Sequence of chain 1.E:
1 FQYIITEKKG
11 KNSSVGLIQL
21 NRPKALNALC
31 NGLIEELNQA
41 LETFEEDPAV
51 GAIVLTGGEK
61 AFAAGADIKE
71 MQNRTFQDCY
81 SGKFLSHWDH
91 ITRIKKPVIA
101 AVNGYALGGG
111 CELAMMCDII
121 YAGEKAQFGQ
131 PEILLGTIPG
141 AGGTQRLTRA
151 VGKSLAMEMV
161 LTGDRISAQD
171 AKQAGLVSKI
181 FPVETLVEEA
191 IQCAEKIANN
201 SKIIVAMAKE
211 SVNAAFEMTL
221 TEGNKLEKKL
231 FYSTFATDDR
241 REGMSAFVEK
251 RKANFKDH

Sequence of chain 1.F:
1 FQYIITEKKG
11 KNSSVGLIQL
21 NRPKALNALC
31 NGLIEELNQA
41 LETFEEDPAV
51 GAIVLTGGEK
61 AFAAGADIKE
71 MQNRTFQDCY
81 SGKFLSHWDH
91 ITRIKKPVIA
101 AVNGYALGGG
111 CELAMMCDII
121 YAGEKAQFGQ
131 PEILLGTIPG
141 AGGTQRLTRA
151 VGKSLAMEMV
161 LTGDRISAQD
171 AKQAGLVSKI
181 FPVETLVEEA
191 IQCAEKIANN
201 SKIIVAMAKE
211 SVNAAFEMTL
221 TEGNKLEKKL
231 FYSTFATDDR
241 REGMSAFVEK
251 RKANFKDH

This small molecule binds to this protein.
Small molecule (SMILES): CN(C)c1ccc(/C=C/C(=O)SCCNC(=O)CCNC(=O)[C@H](O)C(C)(C)CO[P](=O)(O)O[P](=O)(O)OC[C@H]2O[C@@H](n3cnc4c(N)ncnc43)[C@H](O)[C@@H]2OP(=O)(O)O)cc1

Binding-site contacts:
Ligand atom OD1 contacts residue ALA66 of chain 1.E at 2.8 Å (h-bond).
Ligand atom N1 contacts residue ALA66 of chain 1.E at 3.2 Å (h-bond).
Ligand atom CD6 contacts residue LEU85 of chain 1.E at 3.7 Å (hydrophobic).
Ligand atom ND1 contacts residue GLY140 of chain 1.E at 3.3 Å (h-bond).
Ligand atom N6 contacts residue ILE68 of chain 1.E at 3.5 Å.
Ligand atom OP1 contacts residue PRO131 of chain 1.E at 3.4 Å.
Ligand atom N6 contacts residue ALA66 of chain 1.E at 3.1 Å (h-bond).
Ligand atom C2 contacts residue ASP67 of chain 1.E at 3.5 Å.
Ligand atom CP9 contacts residue LEU26 of chain 1.E at 3.6 Å (hydrophobic).
Ligand atom C2 contacts residue ALA28 of chain 1.E at 3.7 Å (hydrophobic).
Ligand atom OD1 contacts residue GLY109 of chain 1.E at 2.9 Å (h-bond).
Ligand atom O4' contacts residue ALA25 of chain 1.E at 3.6 Å.
Ligand atom OD1 contacts residue GLY65 of chain 1.E at 3.4 Å.
Ligand atom O33 contacts residue LYS69 of chain 1.E at 3.7 Å.
Ligand atom CD3 contacts residue ALA66 of chain 1.E at 3.5 Å (hydrophobic).
Ligand atom N6 contacts residue ALA64 of chain 1.E at 3.3 Å (h-bond).
Ligand atom O5' contacts residue LEU26 of chain 1.E at 3.5 Å.
Ligand atom O31 contacts residue LYS250 of chain 1.F at 2.8 Å (salt-bridge).
Ligand atom O4' contacts residue LYS24 of chain 1.E at 3.5 Å (salt-bridge).
Ligand atom CP3 contacts residue PRO131 of chain 1.E at 3.6 Å (hydrophobic).
Ligand atom N1 contacts residue ASP67 of chain 1.E at 3.5 Å.
Ligand atom CD7 contacts residue GLY140 of chain 1.E at 3.6 Å.
Ligand atom OP1 contacts residue LEU135 of chain 1.E at 3.1 Å.
Ligand atom CDB contacts residue LEU85 of chain 1.E at 3.3 Å (hydrophobic).
Ligand atom N1 contacts residue ILE68 of chain 1.E at 3.0 Å (h-bond).
Ligand atom C6 contacts residue ALA66 of chain 1.E at 3.6 Å (hydrophobic).
Ligand atom CD5 contacts residue PHE231 of chain 1.F at 3.7 Å (hydrophobic).
Ligand atom CD1 contacts residue ALA66 of chain 1.E at 3.6 Å (hydrophobic).
Ligand atom C4' contacts residue LYS24 of chain 1.E at 3.4 Å.
Ligand atom O31 contacts residue LYS69 of chain 1.E at 3.5 Å (salt-bridge).
Ligand atom CP2 contacts residue ALA64 of chain 1.E at 3.6 Å (hydrophobic).
Ligand atom CDA contacts residue GLY140 of chain 1.E at 3.2 Å.
Ligand atom S contacts residue LEU135 of chain 1.E at 3.6 Å.
Ligand atom N7 contacts residue ALA64 of chain 1.E at 3.6 Å.
Ligand atom CD8 contacts residue TRP88 of chain 1.E at 3.6 Å (hydrophobic).
Ligand atom N1 contacts residue ALA28 of chain 1.E at 3.6 Å.
Ligand atom C2 contacts residue ILE68 of chain 1.E at 3.5 Å (hydrophobic).
Ligand atom CD6 contacts residue PHE231 of chain 1.F at 3.5 Å (hydrophobic).
Ligand atom NP1 contacts residue ALA64 of chain 1.E at 3.2 Å (h-bond).
Ligand atom CP5 contacts residue ALA64 of chain 1.E at 3.7 Å (hydrophobic).